Sequence of chain 1.C:
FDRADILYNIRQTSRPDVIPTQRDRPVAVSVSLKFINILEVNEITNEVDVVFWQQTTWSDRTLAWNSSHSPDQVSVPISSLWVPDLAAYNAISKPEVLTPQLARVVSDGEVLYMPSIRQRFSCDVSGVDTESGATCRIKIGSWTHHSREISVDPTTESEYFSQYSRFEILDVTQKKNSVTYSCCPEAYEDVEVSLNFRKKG

Binding-site contacts:
Ligand atom C10 contacts residue TYR185 of chain 1.C at 4.2 Å (hydrophobic).
Ligand atom C13 contacts residue TYR89 of chain 1.C at 3.9 Å (hydrophobic).
Ligand atom C13 contacts residue ASP194 of chain 1.C at 3.9 Å.
Ligand atom C6 contacts residue TYR185 of chain 1.C at 4.3 Å (hydrophobic).
Ligand atom C14 contacts residue ASP194 of chain 1.C at 4.1 Å.
Ligand atom N4 contacts residue TYR185 of chain 1.C at 3.5 Å (h-bond).
Ligand atom C14 contacts residue GLU193 of chain 1.C at 4.4 Å.
Ligand atom C3 contacts residue TYR164 of chain 1.D at 3.8 Å (hydrophobic).
Ligand atom C12 contacts residue TYR89 of chain 1.C at 3.7 Å (hydrophobic).
Ligand atom C12 contacts residue TYR192 of chain 1.C at 3.6 Å (hydrophobic).
Ligand atom C13 contacts residue TYR192 of chain 1.C at 3.8 Å (hydrophobic).
Ligand atom N2 contacts residue TYR164 of chain 1.D at 4.0 Å.
Ligand atom C6 contacts residue TRP53 of chain 1.D at 4.1 Å (hydrophobic).
Ligand atom C4 contacts residue TYR164 of chain 1.D at 3.9 Å (hydrophobic).
Ligand atom N2 contacts residue TRP53 of chain 1.D at 4.0 Å.
Ligand atom C2 contacts residue TYR185 of chain 1.C at 3.3 Å (hydrophobic).
Ligand atom C14 contacts residue TYR192 of chain 1.C at 4.3 Å (hydrophobic).
Ligand atom C11 contacts residue TYR185 of chain 1.C at 3.9 Å (hydrophobic).
Ligand atom N3 contacts residue TYR185 of chain 1.C at 2.8 Å (h-bond).
Ligand atom N1 contacts residue TYR185 of chain 1.C at 3.6 Å.
Ligand atom N2 contacts residue TYR185 of chain 1.C at 4.0 Å.
Ligand atom C4 contacts residue GLU163 of chain 1.D at 3.9 Å.
Ligand atom C3 contacts residue GLU163 of chain 1.D at 3.5 Å.
Ligand atom C12 contacts residue GLU193 of chain 1.C at 3.9 Å.
Ligand atom C5 contacts residue TRP53 of chain 1.D at 4.1 Å (hydrophobic).
Ligand atom C9 contacts residue TYR89 of chain 1.C at 4.5 Å (hydrophobic).
Ligand atom N1 contacts residue TYR164 of chain 1.D at 4.0 Å.
Ligand atom C13 contacts residue GLU193 of chain 1.C at 3.3 Å.
Ligand atom C5 contacts residue TYR164 of chain 1.D at 4.1 Å (hydrophobic).
Ligand atom C15 contacts residue TYR185 of chain 1.C at 3.3 Å (hydrophobic).
Ligand atom C15 contacts residue VAL183 of chain 1.C at 3.6 Å (hydrophobic).
Ligand atom C1 contacts residue TYR185 of chain 1.C at 3.1 Å (hydrophobic).
Ligand atom C11 contacts residue TYR192 of chain 1.C at 4.1 Å (hydrophobic).
Ligand atom C7 contacts residue TRP53 of chain 1.D at 3.9 Å (hydrophobic).
Ligand atom C14 contacts residue VAL183 of chain 1.C at 3.7 Å (hydrophobic).
Ligand atom C11 contacts residue TYR89 of chain 1.C at 4.4 Å (hydrophobic).
Ligand atom C4 contacts residue TYR185 of chain 1.C at 4.0 Å (hydrophobic).
Ligand atom C3 contacts residue TYR185 of chain 1.C at 3.7 Å (hydrophobic).
Ligand atom C5 contacts residue TYR185 of chain 1.C at 4.2 Å (hydrophobic).

The protein below binds the small molecule below.
Small molecule (SMILES): CCN1CCN[C@H]1c1cccc(-c2ccccn2)n1

Sequence of chain 1.D:
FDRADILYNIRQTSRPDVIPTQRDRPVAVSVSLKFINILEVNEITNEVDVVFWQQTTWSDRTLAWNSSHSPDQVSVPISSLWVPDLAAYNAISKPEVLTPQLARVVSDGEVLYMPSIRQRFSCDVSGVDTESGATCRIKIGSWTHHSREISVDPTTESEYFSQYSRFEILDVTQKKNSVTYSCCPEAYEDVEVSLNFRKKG